Sequence of chain 36.C:
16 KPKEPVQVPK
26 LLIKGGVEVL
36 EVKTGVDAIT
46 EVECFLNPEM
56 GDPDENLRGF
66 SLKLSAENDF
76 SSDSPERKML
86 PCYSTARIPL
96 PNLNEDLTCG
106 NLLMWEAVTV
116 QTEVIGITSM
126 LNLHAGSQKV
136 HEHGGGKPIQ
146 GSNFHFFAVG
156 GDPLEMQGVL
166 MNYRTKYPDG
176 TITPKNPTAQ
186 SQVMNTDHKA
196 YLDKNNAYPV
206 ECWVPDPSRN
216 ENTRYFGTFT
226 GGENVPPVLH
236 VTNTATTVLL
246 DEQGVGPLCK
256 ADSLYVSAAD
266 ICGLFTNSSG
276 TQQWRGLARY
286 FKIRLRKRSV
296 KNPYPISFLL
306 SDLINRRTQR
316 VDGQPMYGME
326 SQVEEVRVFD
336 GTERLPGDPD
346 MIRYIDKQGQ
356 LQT

The protein below binds the small molecule below.
Small molecule (SMILES): CC(=O)N[C@H]1[C@H]([C@H](O)[C@H](O)CO)O[C@@](O[C@H](CO)[C@@H](O)[C@@H]2O[C@@H](C(=O)O)C[C@H](O)[C@H]2NC(C)=O)(C(=O)O)C[C@@H]1O

Sequence of chain 36.B:
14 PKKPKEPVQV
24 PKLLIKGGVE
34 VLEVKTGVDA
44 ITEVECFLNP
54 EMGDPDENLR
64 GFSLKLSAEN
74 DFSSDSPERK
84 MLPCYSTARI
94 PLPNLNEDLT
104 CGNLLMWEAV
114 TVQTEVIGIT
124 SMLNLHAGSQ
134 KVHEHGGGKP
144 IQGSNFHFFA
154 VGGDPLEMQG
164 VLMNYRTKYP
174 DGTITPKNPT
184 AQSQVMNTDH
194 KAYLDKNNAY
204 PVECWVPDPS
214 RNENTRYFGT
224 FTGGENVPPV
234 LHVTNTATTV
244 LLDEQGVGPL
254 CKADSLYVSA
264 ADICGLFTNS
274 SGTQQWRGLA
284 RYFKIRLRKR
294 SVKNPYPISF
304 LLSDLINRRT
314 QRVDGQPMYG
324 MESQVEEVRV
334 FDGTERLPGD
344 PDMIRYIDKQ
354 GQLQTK

Sequence of chain 36.D:
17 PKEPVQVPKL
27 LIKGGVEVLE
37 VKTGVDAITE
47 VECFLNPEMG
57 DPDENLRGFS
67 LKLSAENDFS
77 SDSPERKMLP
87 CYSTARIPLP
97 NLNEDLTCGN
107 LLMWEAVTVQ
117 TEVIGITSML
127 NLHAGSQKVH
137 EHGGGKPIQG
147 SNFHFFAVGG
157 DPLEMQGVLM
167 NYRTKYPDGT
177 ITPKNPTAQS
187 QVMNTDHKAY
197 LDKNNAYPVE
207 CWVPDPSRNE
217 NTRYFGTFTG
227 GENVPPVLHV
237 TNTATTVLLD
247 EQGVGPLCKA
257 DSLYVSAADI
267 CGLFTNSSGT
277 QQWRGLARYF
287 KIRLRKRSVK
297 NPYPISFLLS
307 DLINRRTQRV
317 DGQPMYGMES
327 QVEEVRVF

Binding-site contacts:
Ligand atom C11 contacts residue GLN278 of chain 36.C at 3.5 Å.
Ligand atom O8 contacts residue GLN278 of chain 36.C at 3.4 Å (h-bond).
Ligand atom C9 contacts residue LYS68 of chain 36.C at 3.8 Å.
Ligand atom O1B contacts residue SER274 of chain 36.C at 2.9 Å (h-bond).
Ligand atom C9 contacts residue GLN278 of chain 36.C at 3.1 Å.
Ligand atom C11 contacts residue ASN272 of chain 36.C at 3.6 Å.
Ligand atom C6 contacts residue ASN272 of chain 36.C at 3.7 Å.
Ligand atom O1A contacts residue LYS68 of chain 36.C at 2.8 Å.
Ligand atom O7 contacts residue LEU62 of chain 36.C at 4.0 Å.
Ligand atom C10 contacts residue PHE75 of chain 36.D at 4.1 Å (hydrophobic).
Ligand atom C11 contacts residue SER274 of chain 36.C at 4.1 Å.
Ligand atom O8 contacts residue THR276 of chain 36.C at 3.6 Å.
Ligand atom C11 contacts residue PHE270 of chain 36.C at 3.8 Å (hydrophobic).
Ligand atom O10 contacts residue PHE75 of chain 36.D at 3.8 Å.
Ligand atom C11 contacts residue THR276 of chain 36.C at 3.3 Å.
Ligand atom C1 contacts residue ASN272 of chain 36.C at 4.1 Å.
Ligand atom C11 contacts residue HIS138 of chain 36.B at 3.1 Å.
Ligand atom C1 contacts residue THR276 of chain 36.C at 3.2 Å.
Ligand atom C8 contacts residue GLN278 of chain 36.C at 3.6 Å.
Ligand atom C7 contacts residue GLN278 of chain 36.C at 3.8 Å.
Ligand atom C10 contacts residue GLN278 of chain 36.C at 4.0 Å.
Ligand atom C10 contacts residue ASN272 of chain 36.C at 3.9 Å.
Ligand atom O1A contacts residue ASN272 of chain 36.C at 3.6 Å (h-bond).
Ligand atom N5 contacts residue ASN272 of chain 36.C at 3.2 Å (h-bond).
Ligand atom O9 contacts residue LYS68 of chain 36.C at 2.9 Å (salt-bridge).
Ligand atom C11 contacts residue PHE75 of chain 36.D at 3.3 Å (hydrophobic).
Ligand atom C9 contacts residue LEU67 of chain 36.C at 4.1 Å (hydrophobic).
Ligand atom O9 contacts residue GLN278 of chain 36.C at 3.9 Å.
Ligand atom C6 contacts residue LYS68 of chain 36.C at 4.2 Å.
Ligand atom O1A contacts residue THR276 of chain 36.C at 2.3 Å (h-bond).
Ligand atom O9 contacts residue LEU67 of chain 36.C at 3.4 Å.
Ligand atom C11 contacts residue PHE65 of chain 36.C at 3.4 Å (hydrophobic).
Ligand atom O1B contacts residue THR276 of chain 36.C at 3.5 Å (h-bond).
Ligand atom C1 contacts residue SER274 of chain 36.C at 4.1 Å.
Ligand atom C5 contacts residue ASN272 of chain 36.C at 4.1 Å.
Ligand atom O1B contacts residue LYS68 of chain 36.C at 3.9 Å.
Ligand atom C1 contacts residue LYS68 of chain 36.C at 3.6 Å.
Ligand atom N5 contacts residue GLN278 of chain 36.C at 3.7 Å.
Ligand atom O8 contacts residue LYS68 of chain 36.C at 3.4 Å.
Ligand atom O8 contacts residue ASN272 of chain 36.C at 3.4 Å (h-bond).